Sequence of chain 1.A:
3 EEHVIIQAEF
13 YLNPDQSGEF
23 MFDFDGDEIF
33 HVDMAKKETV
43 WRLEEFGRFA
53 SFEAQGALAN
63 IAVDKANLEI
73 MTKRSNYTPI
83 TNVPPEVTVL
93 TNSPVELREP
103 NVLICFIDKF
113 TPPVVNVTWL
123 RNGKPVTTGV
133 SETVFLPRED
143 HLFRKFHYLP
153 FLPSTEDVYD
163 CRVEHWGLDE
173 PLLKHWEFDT

The small molecule below binds the protein below.
Small molecule (SMILES): CC(=O)N[C@@H]1[C@@H](O)[C@H](O)[C@@H](CO)O[C@H]1O

Binding-site contacts:
Ligand atom O5 contacts residue ASN78 of chain 1.A at 2.4 Å (h-bond).
Ligand atom O7 contacts residue ASN78 of chain 1.A at 3.5 Å (h-bond).
Ligand atom C7 contacts residue ASN78 of chain 1.A at 3.4 Å.
Ligand atom C7 contacts residue SER77 of chain 1.A at 4.2 Å.
Ligand atom C5 contacts residue ASN78 of chain 1.A at 3.7 Å.
Ligand atom C8 contacts residue LEU55 of chain 1.B at 4.0 Å (hydrophobic).
Ligand atom C8 contacts residue SER77 of chain 1.A at 3.7 Å.
Ligand atom C7 contacts residue ARG76 of chain 1.A at 4.1 Å.
Ligand atom N2 contacts residue SER77 of chain 1.A at 4.5 Å.
Ligand atom N2 contacts residue ASN78 of chain 1.A at 2.8 Å (h-bond).
Ligand atom C3 contacts residue ASN78 of chain 1.A at 3.7 Å.
Ligand atom C8 contacts residue ASN78 of chain 1.A at 4.5 Å.
Ligand atom N2 contacts residue ARG76 of chain 1.A at 3.5 Å (salt-bridge).
Ligand atom C4 contacts residue ASN78 of chain 1.A at 4.2 Å.
Ligand atom C8 contacts residue ARG76 of chain 1.A at 3.8 Å.
Ligand atom C2 contacts residue ASN78 of chain 1.A at 2.4 Å.
Ligand atom C2 contacts residue ARG76 of chain 1.A at 4.4 Å.
Ligand atom C1 contacts residue ARG76 of chain 1.A at 4.3 Å.
Ligand atom C1 contacts residue ASN78 of chain 1.A at 1.4 Å.

Sequence of chain 1.B:
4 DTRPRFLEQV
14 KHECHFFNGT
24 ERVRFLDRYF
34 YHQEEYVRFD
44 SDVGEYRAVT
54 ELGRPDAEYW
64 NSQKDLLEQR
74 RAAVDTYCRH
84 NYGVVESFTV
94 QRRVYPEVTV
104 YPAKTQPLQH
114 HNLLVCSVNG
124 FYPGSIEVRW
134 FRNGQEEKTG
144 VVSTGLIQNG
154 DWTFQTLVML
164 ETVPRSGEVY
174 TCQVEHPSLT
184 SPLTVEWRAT